The protein below binds the small molecule below.
Small molecule (SMILES): O=C[C@H](O)COP(=O)(O)O

Binding-site contacts:
Ligand atom C1 contacts residue ARG232 of chain 2.C at 4.3 Å.
Ligand atom O2 contacts residue HIS178 of chain 2.C at 4.5 Å.
Ligand atom P contacts residue ARG232 of chain 2.C at 3.8 Å.
Ligand atom C3 contacts residue NAD1 of chain 2.I at 4.5 Å.
Ligand atom C1 contacts residue THR152 of chain 2.C at 3.2 Å.
Ligand atom O4P contacts residue THR181 of chain 2.C at 3.6 Å (h-bond).
Ligand atom O2P contacts residue THR181 of chain 2.C at 2.7 Å (h-bond).
Ligand atom C2 contacts residue HIS178 of chain 2.C at 4.0 Å.
Ligand atom O1P contacts residue NAD1 of chain 2.I at 3.2 Å (h-bond).
Ligand atom O1 contacts residue ASN314 of chain 2.C at 4.3 Å.
Ligand atom P contacts residue THR181 of chain 2.C at 3.7 Å.
Ligand atom C3 contacts residue ARG232 of chain 2.C at 3.2 Å.
Ligand atom O1 contacts residue TYR312 of chain 2.C at 4.2 Å.
Ligand atom O4P contacts residue NAD1 of chain 2.I at 3.0 Å (h-bond).
Ligand atom O2 contacts residue NAD1 of chain 2.I at 3.2 Å.
Ligand atom O3P contacts residue ASP183 of chain 2.C at 3.7 Å.
Ligand atom O1P contacts residue ARG232 of chain 2.C at 3.9 Å.
Ligand atom O3P contacts residue ARG196 of chain 2.C at 3.4 Å (salt-bridge).
Ligand atom C2 contacts residue SER150 of chain 2.C at 4.2 Å.
Ligand atom P contacts residue ARG196 of chain 2.C at 3.8 Å.
Ligand atom C1 contacts residue HIS178 of chain 2.C at 2.9 Å.
Ligand atom O2 contacts residue SER151 of chain 2.C at 3.5 Å (h-bond).
Ligand atom O1 contacts residue SER151 of chain 2.C at 2.4 Å (h-bond).
Ligand atom O3P contacts residue NAD1 of chain 2.I at 3.5 Å (h-bond).
Ligand atom P contacts residue ASP183 of chain 2.C at 3.8 Å.
Ligand atom O1 contacts residue THR152 of chain 2.C at 3.2 Å (h-bond).
Ligand atom O4P contacts residue ASP183 of chain 2.C at 3.8 Å.
Ligand atom O2P contacts residue ASP183 of chain 2.C at 3.6 Å.
Ligand atom C2 contacts residue SER151 of chain 2.C at 4.2 Å.
Ligand atom O2P contacts residue ARG232 of chain 2.C at 2.7 Å (salt-bridge).
Ligand atom O1 contacts residue HIS178 of chain 2.C at 2.5 Å (h-bond).
Ligand atom O3P contacts residue ARG232 of chain 2.C at 4.5 Å.
Ligand atom C1 contacts residue SER151 of chain 2.C at 3.5 Å.
Ligand atom O2 contacts residue SER150 of chain 2.C at 4.1 Å.
Ligand atom O2P contacts residue ARG196 of chain 2.C at 3.1 Å (salt-bridge).
Ligand atom P contacts residue NAD1 of chain 2.I at 3.5 Å.
Ligand atom C3 contacts residue HIS178 of chain 2.C at 4.0 Å.
Ligand atom C2 contacts residue ARG232 of chain 2.C at 4.4 Å.

Sequence of chain 2.C:
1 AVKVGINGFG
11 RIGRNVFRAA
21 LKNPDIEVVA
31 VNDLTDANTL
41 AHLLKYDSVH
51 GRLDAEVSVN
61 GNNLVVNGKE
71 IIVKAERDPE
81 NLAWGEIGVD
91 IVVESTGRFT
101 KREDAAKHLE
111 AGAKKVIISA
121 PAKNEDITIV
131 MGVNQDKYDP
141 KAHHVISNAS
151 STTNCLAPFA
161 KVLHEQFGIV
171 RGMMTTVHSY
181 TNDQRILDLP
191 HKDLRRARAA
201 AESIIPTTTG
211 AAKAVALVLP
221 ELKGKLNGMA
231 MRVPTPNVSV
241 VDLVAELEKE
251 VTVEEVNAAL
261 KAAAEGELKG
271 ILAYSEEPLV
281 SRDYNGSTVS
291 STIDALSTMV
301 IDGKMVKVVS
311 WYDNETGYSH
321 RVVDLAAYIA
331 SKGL